Sequence of chain 1.A:
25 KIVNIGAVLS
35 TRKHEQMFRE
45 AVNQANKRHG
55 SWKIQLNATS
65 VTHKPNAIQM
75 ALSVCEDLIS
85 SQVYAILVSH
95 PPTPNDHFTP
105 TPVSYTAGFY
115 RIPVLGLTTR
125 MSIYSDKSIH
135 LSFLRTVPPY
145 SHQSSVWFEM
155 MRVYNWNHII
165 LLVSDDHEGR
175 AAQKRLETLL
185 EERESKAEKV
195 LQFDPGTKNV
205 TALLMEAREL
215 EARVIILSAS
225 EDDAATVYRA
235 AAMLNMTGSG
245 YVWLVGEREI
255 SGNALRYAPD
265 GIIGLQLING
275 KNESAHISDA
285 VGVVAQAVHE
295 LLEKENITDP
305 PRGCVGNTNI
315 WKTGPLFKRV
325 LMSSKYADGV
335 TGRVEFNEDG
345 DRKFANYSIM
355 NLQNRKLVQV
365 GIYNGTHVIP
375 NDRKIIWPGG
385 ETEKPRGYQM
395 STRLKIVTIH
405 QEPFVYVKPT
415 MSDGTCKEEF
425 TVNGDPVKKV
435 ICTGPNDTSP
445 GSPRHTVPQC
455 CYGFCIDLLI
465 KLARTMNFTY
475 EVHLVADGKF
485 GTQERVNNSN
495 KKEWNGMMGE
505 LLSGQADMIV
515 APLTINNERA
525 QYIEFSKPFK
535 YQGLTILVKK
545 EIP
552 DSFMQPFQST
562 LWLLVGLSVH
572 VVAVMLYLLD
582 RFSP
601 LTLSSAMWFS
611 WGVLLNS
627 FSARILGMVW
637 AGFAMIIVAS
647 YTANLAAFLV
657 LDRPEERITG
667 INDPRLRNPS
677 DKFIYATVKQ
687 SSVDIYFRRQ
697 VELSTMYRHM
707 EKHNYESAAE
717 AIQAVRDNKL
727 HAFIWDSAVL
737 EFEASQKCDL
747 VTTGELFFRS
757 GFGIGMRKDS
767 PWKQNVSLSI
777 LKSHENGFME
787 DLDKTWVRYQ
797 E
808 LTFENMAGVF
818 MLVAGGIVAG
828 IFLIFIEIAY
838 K

The small molecule below binds the protein below.
Small molecule (SMILES): CC(=O)N[C@@H]1[C@@H](O)[C@H](O)[C@@H](CO)O[C@H]1O

Binding-site contacts:
Ligand atom C5 contacts residue ASN771 of chain 1.A at 3.7 Å.
Ligand atom O7 contacts residue ASN771 of chain 1.A at 3.4 Å (h-bond).
Ligand atom C1 contacts residue ASN771 of chain 1.A at 1.4 Å.
Ligand atom O7 contacts residue PRO767 of chain 1.A at 3.0 Å (h-bond).
Ligand atom O5 contacts residue ASN771 of chain 1.A at 2.4 Å (h-bond).
Ligand atom C4 contacts residue ASN771 of chain 1.A at 4.2 Å.
Ligand atom C7 contacts residue ASN771 of chain 1.A at 3.6 Å.
Ligand atom N2 contacts residue ASN771 of chain 1.A at 3.4 Å (h-bond).
Ligand atom O7 contacts residue GLN770 of chain 1.A at 4.4 Å.
Ligand atom O3 contacts residue ASN771 of chain 1.A at 3.7 Å.
Ligand atom C3 contacts residue ASN771 of chain 1.A at 3.6 Å.
Ligand atom C7 contacts residue PRO767 of chain 1.A at 4.2 Å (hydrophobic).
Ligand atom C2 contacts residue ASN771 of chain 1.A at 2.5 Å.